Binding-site contacts:
Ligand atom C1 contacts residue ASN44 of chain 1.A at 1.4 Å.
Ligand atom N2 contacts residue SER46 of chain 1.A at 2.7 Å (h-bond).
Ligand atom C4 contacts residue ASN44 of chain 1.A at 4.2 Å.
Ligand atom C1 contacts residue SER46 of chain 1.A at 3.3 Å.
Ligand atom O7 contacts residue ASN44 of chain 1.A at 3.8 Å.
Ligand atom C6 contacts residue PHE48 of chain 1.A at 3.5 Å (hydrophobic).
Ligand atom C3 contacts residue SER46 of chain 1.A at 3.7 Å.
Ligand atom O6 contacts residue PHE48 of chain 1.A at 4.0 Å.
Ligand atom C3 contacts residue ASN44 of chain 1.A at 3.7 Å.
Ligand atom C8 contacts residue SER46 of chain 1.A at 4.2 Å.
Ligand atom C2 contacts residue SER46 of chain 1.A at 3.4 Å.
Ligand atom C7 contacts residue SER45 of chain 1.A at 4.0 Å.
Ligand atom C1 contacts residue PHE48 of chain 1.A at 3.5 Å (hydrophobic).
Ligand atom C5 contacts residue ASN44 of chain 1.A at 3.7 Å.
Ligand atom C5 contacts residue PHE48 of chain 1.A at 3.7 Å (hydrophobic).
Ligand atom O5 contacts residue ASN44 of chain 1.A at 2.4 Å (h-bond).
Ligand atom C2 contacts residue ASN44 of chain 1.A at 2.3 Å.
Ligand atom O5 contacts residue PHE48 of chain 1.A at 3.4 Å.
Ligand atom C7 contacts residue ASN44 of chain 1.A at 3.7 Å.
Ligand atom O7 contacts residue SER45 of chain 1.A at 3.5 Å (h-bond).
Ligand atom N2 contacts residue ASN44 of chain 1.A at 2.8 Å (h-bond).
Ligand atom C7 contacts residue SER46 of chain 1.A at 3.7 Å.

Sequence of chain 1.A:
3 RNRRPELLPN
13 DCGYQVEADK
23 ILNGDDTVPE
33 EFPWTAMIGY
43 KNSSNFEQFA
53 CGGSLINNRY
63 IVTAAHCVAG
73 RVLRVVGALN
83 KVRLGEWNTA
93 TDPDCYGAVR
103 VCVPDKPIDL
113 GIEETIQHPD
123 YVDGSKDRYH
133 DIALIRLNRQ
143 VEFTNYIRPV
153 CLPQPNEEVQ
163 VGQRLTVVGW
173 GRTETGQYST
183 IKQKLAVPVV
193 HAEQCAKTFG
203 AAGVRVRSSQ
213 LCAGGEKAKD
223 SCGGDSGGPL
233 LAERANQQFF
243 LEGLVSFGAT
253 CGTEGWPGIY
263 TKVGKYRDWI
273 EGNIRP

This small molecule binds to this protein.
Small molecule (SMILES): CC(=O)N[C@@H]1[C@@H](O)[C@H](O)[C@@H](CO)O[C@H]1O